Binding-site contacts:
Ligand atom O5' contacts residue DA4 of chain 5.D at 4.0 Å.
Ligand atom O3' contacts residue DA4 of chain 5.D at 4.2 Å.
Ligand atom P contacts residue DA4 of chain 5.D at 3.2 Å.
Ligand atom C2' contacts residue DA4 of chain 5.D at 3.5 Å.
Ligand atom C4' contacts residue DA4 of chain 5.D at 4.3 Å.
Ligand atom OP2 contacts residue DA4 of chain 5.D at 3.6 Å.
Ligand atom OP1 contacts residue DA4 of chain 5.D at 2.2 Å.
Ligand atom C5' contacts residue DA4 of chain 5.D at 4.0 Å.
Ligand atom C3' contacts residue DA4 of chain 5.D at 3.3 Å.

This protein binds this small molecule.
Small molecule (SMILES): Nc1ccn([C@H]2C[C@H](O)[C@@H](COP(=O)(O)O)O2)c(=O)n1